Binding-site contacts:
Ligand atom C18 contacts residue LEU194 of chain 1.A at 4.0 Å (hydrophobic).
Ligand atom O23 contacts residue THR195 of chain 1.A at 3.0 Å (h-bond).
Ligand atom C12 contacts residue LEU194 of chain 1.A at 3.9 Å (hydrophobic).
Ligand atom O8 contacts residue PRO198 of chain 1.A at 3.6 Å.
Ligand atom O13 contacts residue PHE127 of chain 1.A at 3.3 Å.
Ligand atom O24 contacts residue HIS91 of chain 1.A at 3.4 Å.
Ligand atom C20 contacts residue THR196 of chain 1.A at 3.1 Å.
Ligand atom O24 contacts residue VAL118 of chain 1.A at 3.9 Å.
Ligand atom C7 contacts residue PRO198 of chain 1.A at 3.6 Å (hydrophobic).
Ligand atom C21 contacts residue LEU194 of chain 1.A at 3.8 Å (hydrophobic).
Ligand atom O23 contacts residue LEU194 of chain 1.A at 3.4 Å.
Ligand atom O24 contacts residue HIS116 of chain 1.A at 3.4 Å (h-bond).
Ligand atom C16 contacts residue LEU194 of chain 1.A at 3.9 Å (hydrophobic).
Ligand atom C17 contacts residue LEU194 of chain 1.A at 4.0 Å (hydrophobic).
Ligand atom O13 contacts residue VAL131 of chain 1.A at 3.9 Å.
Ligand atom S22 contacts residue HIS116 of chain 1.A at 4.0 Å.
Ligand atom C21 contacts residue THR196 of chain 1.A at 3.3 Å.
Ligand atom S22 contacts residue ZN1 of chain 1.B at 3.0 Å.
Ligand atom O24 contacts residue VAL139 of chain 1.A at 3.8 Å.
Ligand atom S22 contacts residue THR195 of chain 1.A at 3.9 Å.
Ligand atom O24 contacts residue ZN1 of chain 1.B at 3.0 Å.
Ligand atom C5 contacts residue PRO198 of chain 1.A at 3.6 Å (hydrophobic).
Ligand atom C17 contacts residue GLN89 of chain 1.A at 3.8 Å.
Ligand atom C15 contacts residue PHE127 of chain 1.A at 3.9 Å (hydrophobic).
Ligand atom N25 contacts residue HIS116 of chain 1.A at 3.4 Å (h-bond).
Ligand atom N25 contacts residue ZN1 of chain 1.B at 2.0 Å.
Ligand atom C19 contacts residue LEU194 of chain 1.A at 3.9 Å (hydrophobic).
Ligand atom C18 contacts residue VAL118 of chain 1.A at 3.8 Å (hydrophobic).
Ligand atom C18 contacts residue HIS91 of chain 1.A at 4.0 Å.
Ligand atom N25 contacts residue THR195 of chain 1.A at 2.8 Å (h-bond).
Ligand atom O13 contacts residue LEU194 of chain 1.A at 3.5 Å.
Ligand atom O23 contacts residue TRP205 of chain 1.A at 3.6 Å.
Ligand atom C20 contacts residue LEU194 of chain 1.A at 3.8 Å (hydrophobic).
Ligand atom C26 contacts residue VAL131 of chain 1.A at 3.9 Å (hydrophobic).
Ligand atom S22 contacts residue HIS91 of chain 1.A at 3.9 Å.
Ligand atom N25 contacts residue HIS93 of chain 1.A at 3.4 Å (h-bond).
Ligand atom C6 contacts residue PRO198 of chain 1.A at 3.5 Å (hydrophobic).
Ligand atom C9 contacts residue PRO198 of chain 1.A at 3.6 Å (hydrophobic).
Ligand atom N25 contacts residue HIS91 of chain 1.A at 3.3 Å (h-bond).
Ligand atom C26 contacts residue PRO198 of chain 1.A at 3.8 Å (hydrophobic).

This protein binds this small molecule.
Small molecule (SMILES): Cc1ccc2c(C)c(C(=O)NCc3ccc(S(N)(=O)=O)cc3)oc2c1C

Sequence of chain 1.A:
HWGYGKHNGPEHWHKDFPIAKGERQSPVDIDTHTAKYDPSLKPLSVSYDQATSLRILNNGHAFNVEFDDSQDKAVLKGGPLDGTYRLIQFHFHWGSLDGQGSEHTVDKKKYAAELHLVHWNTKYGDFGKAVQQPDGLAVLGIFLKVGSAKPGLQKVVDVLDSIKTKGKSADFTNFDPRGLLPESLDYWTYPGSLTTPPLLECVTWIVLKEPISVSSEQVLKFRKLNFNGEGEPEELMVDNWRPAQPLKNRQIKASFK